Sequence of chain 1.D:
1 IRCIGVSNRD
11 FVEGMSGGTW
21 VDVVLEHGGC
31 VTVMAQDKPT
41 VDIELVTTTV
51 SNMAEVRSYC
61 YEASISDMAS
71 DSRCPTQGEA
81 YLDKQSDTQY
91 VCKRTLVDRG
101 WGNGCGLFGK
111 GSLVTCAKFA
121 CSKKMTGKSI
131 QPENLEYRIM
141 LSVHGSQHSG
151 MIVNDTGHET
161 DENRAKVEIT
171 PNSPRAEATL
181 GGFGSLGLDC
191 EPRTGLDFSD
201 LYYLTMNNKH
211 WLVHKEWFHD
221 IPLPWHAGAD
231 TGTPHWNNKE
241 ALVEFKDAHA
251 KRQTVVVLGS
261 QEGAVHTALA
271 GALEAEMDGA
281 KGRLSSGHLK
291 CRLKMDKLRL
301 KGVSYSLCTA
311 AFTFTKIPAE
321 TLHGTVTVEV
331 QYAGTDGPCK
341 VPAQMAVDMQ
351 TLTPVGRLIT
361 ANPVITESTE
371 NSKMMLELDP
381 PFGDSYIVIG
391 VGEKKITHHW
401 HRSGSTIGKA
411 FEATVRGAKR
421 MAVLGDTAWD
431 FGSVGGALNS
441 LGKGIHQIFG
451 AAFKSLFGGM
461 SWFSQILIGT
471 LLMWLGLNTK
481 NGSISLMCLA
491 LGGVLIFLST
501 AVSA

Binding-site contacts:
Ligand atom O6 contacts residue HIS158 of chain 1.D at 4.2 Å.
Ligand atom C2 contacts residue HIS158 of chain 1.D at 3.7 Å.
Ligand atom C7 contacts residue SER149 of chain 1.D at 4.4 Å.
Ligand atom C1 contacts residue HIS158 of chain 1.D at 3.9 Å.
Ligand atom C5 contacts residue HIS158 of chain 1.D at 4.2 Å.
Ligand atom C4 contacts residue ASN154 of chain 1.D at 4.3 Å.
Ligand atom O6 contacts residue ASN154 of chain 1.D at 4.2 Å.
Ligand atom C4 contacts residue HIS158 of chain 1.D at 4.1 Å.
Ligand atom C3 contacts residue ASN154 of chain 1.D at 3.8 Å.
Ligand atom O7 contacts residue SER149 of chain 1.D at 3.4 Å (h-bond).
Ligand atom O7 contacts residue GLY150 of chain 1.D at 3.4 Å.
Ligand atom C1 contacts residue ASN154 of chain 1.D at 1.4 Å.
Ligand atom C8 contacts residue ASN154 of chain 1.D at 3.1 Å.
Ligand atom O7 contacts residue ASN154 of chain 1.D at 4.2 Å.
Ligand atom C7 contacts residue ASN154 of chain 1.D at 3.2 Å.
Ligand atom C8 contacts residue VAL153 of chain 1.D at 3.2 Å (hydrophobic).
Ligand atom C5 contacts residue ASN154 of chain 1.D at 3.7 Å.
Ligand atom O3 contacts residue HIS148 of chain 1.D at 3.7 Å.
Ligand atom O5 contacts residue ASN154 of chain 1.D at 2.4 Å (h-bond).
Ligand atom C3 contacts residue HIS158 of chain 1.D at 4.4 Å.
Ligand atom O7 contacts residue VAL153 of chain 1.D at 3.3 Å.
Ligand atom O6 contacts residue GLY157 of chain 1.D at 3.1 Å.
Ligand atom N2 contacts residue ASN154 of chain 1.D at 2.8 Å (h-bond).
Ligand atom C2 contacts residue ASN154 of chain 1.D at 2.5 Å.
Ligand atom C6 contacts residue GLY157 of chain 1.D at 3.9 Å.
Ligand atom C6 contacts residue HIS158 of chain 1.D at 4.3 Å.
Ligand atom O5 contacts residue HIS158 of chain 1.D at 3.5 Å.
Ligand atom C7 contacts residue VAL153 of chain 1.D at 3.6 Å (hydrophobic).

A protein and the small-molecule ligand that binds it are described below.
Small molecule (SMILES): CC(=O)N[C@@H]1[C@@H](O)[C@H](O)[C@@H](CO)O[C@H]1O